Sequence of chain 1.Z:
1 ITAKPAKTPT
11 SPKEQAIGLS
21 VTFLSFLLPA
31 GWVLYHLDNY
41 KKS

A small-molecule ligand and the protein it binds are described below.
Small molecule (SMILES): C[C@H](CCC(=O)O)[C@H]1CC[C@H]2[C@@H]3[C@H](O)C[C@@H]4C[C@H](O)CC[C@]4(C)[C@H]3C[C@H](O)[C@]12C

Sequence of chain 1.Y:
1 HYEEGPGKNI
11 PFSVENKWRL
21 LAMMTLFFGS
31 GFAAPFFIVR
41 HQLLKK

Binding-site contacts:
Ligand atom C12 contacts residue TRP18 of chain 1.Y at 4.2 Å (hydrophobic).
Ligand atom C24 contacts residue VAL21 of chain 1.Z at 4.3 Å (hydrophobic).
Ligand atom O12 contacts residue ILE17 of chain 1.Z at 4.2 Å.
Ligand atom C14 contacts residue TRP18 of chain 1.Y at 4.1 Å (hydrophobic).
Ligand atom C22 contacts residue TRP18 of chain 1.Y at 4.0 Å (hydrophobic).
Ligand atom O25 contacts residue TRP18 of chain 1.Y at 3.2 Å (h-bond).
Ligand atom C23 contacts residue LEU21 of chain 1.Y at 4.1 Å (hydrophobic).
Ligand atom C22 contacts residue LEU21 of chain 1.Y at 4.5 Å (hydrophobic).
Ligand atom C24 contacts residue LEU21 of chain 1.Y at 4.1 Å (hydrophobic).
Ligand atom C9 contacts residue TRP18 of chain 1.Y at 4.2 Å (hydrophobic).
Ligand atom O26 contacts residue ALA22 of chain 1.Y at 4.3 Å.
Ligand atom C21 contacts residue ILE17 of chain 1.Z at 3.6 Å (hydrophobic).
Ligand atom C24 contacts residue TRP18 of chain 1.Y at 4.4 Å (hydrophobic).
Ligand atom C16 contacts residue TRP18 of chain 1.Y at 4.0 Å (hydrophobic).
Ligand atom O3 contacts residue GLU14 of chain 1.Z at 3.5 Å (salt-bridge).
Ligand atom C24 contacts residue ALA22 of chain 1.Y at 4.5 Å (hydrophobic).
Ligand atom C12 contacts residue ILE17 of chain 1.Z at 4.3 Å (hydrophobic).
Ligand atom O25 contacts residue LEU21 of chain 1.Y at 4.2 Å.
Ligand atom C17 contacts residue TRP18 of chain 1.Y at 4.0 Å (hydrophobic).
Ligand atom O25 contacts residue ALA22 of chain 1.Y at 3.7 Å.
Ligand atom C23 contacts residue VAL21 of chain 1.Z at 4.1 Å (hydrophobic).
Ligand atom O12 contacts residue TRP18 of chain 1.Y at 3.0 Å.
Ligand atom C20 contacts residue TRP18 of chain 1.Y at 4.5 Å (hydrophobic).
Ligand atom C2 contacts residue GLU14 of chain 1.Z at 3.6 Å.
Ligand atom C11 contacts residue ILE17 of chain 1.Z at 4.5 Å (hydrophobic).
Ligand atom O26 contacts residue VAL21 of chain 1.Z at 3.7 Å.
Ligand atom C3 contacts residue GLU14 of chain 1.Z at 4.1 Å.